Sequence of chain 1.A:
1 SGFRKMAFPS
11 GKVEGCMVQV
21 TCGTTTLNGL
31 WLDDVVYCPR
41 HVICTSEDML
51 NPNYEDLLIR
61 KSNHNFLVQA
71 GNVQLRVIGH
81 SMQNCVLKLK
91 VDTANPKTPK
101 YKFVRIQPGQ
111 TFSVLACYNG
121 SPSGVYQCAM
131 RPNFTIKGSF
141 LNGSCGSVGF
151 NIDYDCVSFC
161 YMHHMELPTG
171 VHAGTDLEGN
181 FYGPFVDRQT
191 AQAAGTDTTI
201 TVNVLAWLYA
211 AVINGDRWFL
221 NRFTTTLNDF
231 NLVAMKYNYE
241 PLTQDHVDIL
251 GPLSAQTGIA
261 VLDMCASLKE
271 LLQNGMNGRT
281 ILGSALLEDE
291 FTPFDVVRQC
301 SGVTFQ

Sequence of chain 1.B:
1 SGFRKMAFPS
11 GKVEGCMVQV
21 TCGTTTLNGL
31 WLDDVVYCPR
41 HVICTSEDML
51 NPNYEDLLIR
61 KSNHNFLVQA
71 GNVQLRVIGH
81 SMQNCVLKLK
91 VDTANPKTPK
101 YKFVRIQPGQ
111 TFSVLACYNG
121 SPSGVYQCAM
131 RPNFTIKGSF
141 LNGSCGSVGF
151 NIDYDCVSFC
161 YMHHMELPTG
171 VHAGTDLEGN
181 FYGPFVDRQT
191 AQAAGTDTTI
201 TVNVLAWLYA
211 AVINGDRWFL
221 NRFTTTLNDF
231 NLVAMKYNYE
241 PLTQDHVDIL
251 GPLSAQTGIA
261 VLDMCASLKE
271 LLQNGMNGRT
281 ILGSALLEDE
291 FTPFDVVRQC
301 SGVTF

Binding-site contacts:
Ligand atom C18 contacts residue ASN142 of chain 1.A at 3.8 Å.
Ligand atom C7 contacts residue GLU166 of chain 1.A at 3.5 Å.
Ligand atom C18 contacts residue LEU141 of chain 1.A at 3.6 Å (hydrophobic).
Ligand atom N3 contacts residue LEU141 of chain 1.A at 3.9 Å.
Ligand atom C17 contacts residue PHE140 of chain 1.A at 3.5 Å (hydrophobic).
Ligand atom C17 contacts residue GLU166 of chain 1.A at 3.6 Å.
Ligand atom C29 contacts residue HIS164 of chain 1.A at 3.2 Å.
Ligand atom N3 contacts residue SER144 of chain 1.A at 3.4 Å (h-bond).
Ligand atom CL contacts residue MET165 of chain 1.A at 3.9 Å.
Ligand atom C30 contacts residue MET49 of chain 1.A at 3.7 Å (hydrophobic).
Ligand atom CL contacts residue ASP187 of chain 1.A at 3.4 Å.
Ligand atom C12 contacts residue DMS1 of chain 1.J at 3.8 Å.
Ligand atom O1 contacts residue GLU166 of chain 1.A at 3.2 Å (salt-bridge).
Ligand atom C16 contacts residue HIS163 of chain 1.A at 3.3 Å.
Ligand atom C19 contacts residue PHE140 of chain 1.A at 3.8 Å (hydrophobic).
Ligand atom CL contacts residue HIS41 of chain 1.A at 3.6 Å.
Ligand atom C19 contacts residue ASN142 of chain 1.A at 3.7 Å.
Ligand atom C29 contacts residue MET165 of chain 1.A at 3.8 Å (hydrophobic).
Ligand atom N3 contacts residue HIS163 of chain 1.A at 2.8 Å (h-bond).
Ligand atom C19 contacts residue GLU166 of chain 1.A at 3.4 Å.
Ligand atom C22 contacts residue ASN142 of chain 1.A at 3.9 Å.
Ligand atom C16 contacts residue GLU166 of chain 1.A at 3.9 Å.
Ligand atom C17 contacts residue LEU141 of chain 1.A at 3.6 Å (hydrophobic).
Ligand atom C30 contacts residue MET165 of chain 1.A at 3.8 Å (hydrophobic).
Ligand atom C26 contacts residue GLN189 of chain 1.A at 3.9 Å.
Ligand atom C5 contacts residue GLU166 of chain 1.A at 3.6 Å.
Ligand atom C5 contacts residue LEU167 of chain 1.A at 3.8 Å (hydrophobic).
Ligand atom O1 contacts residue MET165 of chain 1.A at 3.4 Å.
Ligand atom C3 contacts residue GLU166 of chain 1.A at 3.7 Å.
Ligand atom C19 contacts residue LEU141 of chain 1.A at 3.8 Å (hydrophobic).
Ligand atom C20 contacts residue ASN142 of chain 1.A at 3.9 Å.
Ligand atom N2 contacts residue CYS145 of chain 1.A at 3.6 Å.
Ligand atom N3 contacts residue PHE140 of chain 1.A at 3.8 Å.
Ligand atom C18 contacts residue GLU166 of chain 1.A at 3.7 Å.
Ligand atom C29 contacts residue HIS41 of chain 1.A at 3.7 Å.
Ligand atom CL contacts residue HIS164 of chain 1.A at 3.9 Å.
Ligand atom C27 contacts residue MET165 of chain 1.A at 3.9 Å (hydrophobic).
Ligand atom C16 contacts residue CYS145 of chain 1.A at 3.8 Å (hydrophobic).
Ligand atom C27 contacts residue MET49 of chain 1.A at 3.5 Å (hydrophobic).
Ligand atom C6 contacts residue GLU166 of chain 1.A at 3.6 Å.

The small molecule below binds the protein below.
Small molecule (SMILES): O=C(CN1Cc2ccc(Cl)cc2[C@H](C(=O)Nc2cncc3ccccc23)C1)NC12C[C@@H]3C[C@@H](CC(O)(C3)C1)C2